This small molecule binds to this protein.
Small molecule (SMILES): CC(=O)N[C@@H]1[C@@H](O)[C@H](O)[C@@H](CO)O[C@H]1O

Binding-site contacts:
Ligand atom O5 contacts residue ASN105 of chain 1.B at 3.3 Å (h-bond).
Ligand atom N2 contacts residue ASN107 of chain 1.B at 2.7 Å (h-bond).
Ligand atom O5 contacts residue ASN107 of chain 1.B at 2.6 Å (h-bond).
Ligand atom C5 contacts residue ASN105 of chain 1.B at 4.2 Å.
Ligand atom C2 contacts residue ASN107 of chain 1.B at 2.4 Å.
Ligand atom C3 contacts residue ARG56 of chain 1.F at 4.5 Å.
Ligand atom C6 contacts residue ASN105 of chain 1.B at 3.0 Å.
Ligand atom O7 contacts residue ASN107 of chain 1.B at 3.2 Å (h-bond).
Ligand atom C1 contacts residue ASN105 of chain 1.B at 4.1 Å.
Ligand atom C7 contacts residue ASN107 of chain 1.B at 3.1 Å.
Ligand atom C5 contacts residue ASN107 of chain 1.B at 3.9 Å.
Ligand atom C4 contacts residue ASN107 of chain 1.B at 4.3 Å.
Ligand atom C1 contacts residue ASN107 of chain 1.B at 1.4 Å.
Ligand atom C8 contacts residue ASN107 of chain 1.B at 3.8 Å.
Ligand atom O6 contacts residue ASN105 of chain 1.B at 3.4 Å (h-bond).
Ligand atom O3 contacts residue ARG56 of chain 1.F at 4.3 Å.
Ligand atom C3 contacts residue ASN107 of chain 1.B at 3.8 Å.

Sequence of chain 1.F:
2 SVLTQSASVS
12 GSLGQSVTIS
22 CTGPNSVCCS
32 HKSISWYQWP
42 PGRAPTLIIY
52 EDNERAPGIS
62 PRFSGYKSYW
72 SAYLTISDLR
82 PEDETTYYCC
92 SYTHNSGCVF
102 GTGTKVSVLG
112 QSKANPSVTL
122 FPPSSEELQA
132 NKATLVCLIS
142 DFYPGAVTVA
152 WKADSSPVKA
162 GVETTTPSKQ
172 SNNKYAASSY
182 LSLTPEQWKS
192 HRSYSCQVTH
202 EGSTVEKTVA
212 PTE

Sequence of chain 1.B:
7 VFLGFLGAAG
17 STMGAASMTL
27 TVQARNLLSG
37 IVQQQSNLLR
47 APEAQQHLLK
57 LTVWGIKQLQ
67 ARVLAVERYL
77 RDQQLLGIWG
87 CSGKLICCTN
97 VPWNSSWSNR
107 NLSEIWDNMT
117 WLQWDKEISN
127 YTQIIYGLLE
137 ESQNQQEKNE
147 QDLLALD